The small molecule below binds the protein below.
Small molecule (SMILES): CC(=O)N[C@@H]1[C@@H](O)[C@H](O)[C@@H](CO)O[C@H]1O

Binding-site contacts:
Ligand atom C5 contacts residue ASN603 of chain 1.A at 3.7 Å.
Ligand atom C3 contacts residue ASN603 of chain 1.A at 3.8 Å.
Ligand atom C1 contacts residue ASN603 of chain 1.A at 1.4 Å.
Ligand atom C4 contacts residue ASN603 of chain 1.A at 4.2 Å.
Ligand atom C2 contacts residue ASN603 of chain 1.A at 2.5 Å.
Ligand atom O7 contacts residue ASN603 of chain 1.A at 3.8 Å.
Ligand atom C6 contacts residue ASN603 of chain 1.A at 4.4 Å.
Ligand atom O5 contacts residue ASN603 of chain 1.A at 2.4 Å (h-bond).
Ligand atom N2 contacts residue ASN603 of chain 1.A at 2.9 Å (h-bond).
Ligand atom C7 contacts residue ASN603 of chain 1.A at 3.5 Å.

Sequence of chain 1.A:
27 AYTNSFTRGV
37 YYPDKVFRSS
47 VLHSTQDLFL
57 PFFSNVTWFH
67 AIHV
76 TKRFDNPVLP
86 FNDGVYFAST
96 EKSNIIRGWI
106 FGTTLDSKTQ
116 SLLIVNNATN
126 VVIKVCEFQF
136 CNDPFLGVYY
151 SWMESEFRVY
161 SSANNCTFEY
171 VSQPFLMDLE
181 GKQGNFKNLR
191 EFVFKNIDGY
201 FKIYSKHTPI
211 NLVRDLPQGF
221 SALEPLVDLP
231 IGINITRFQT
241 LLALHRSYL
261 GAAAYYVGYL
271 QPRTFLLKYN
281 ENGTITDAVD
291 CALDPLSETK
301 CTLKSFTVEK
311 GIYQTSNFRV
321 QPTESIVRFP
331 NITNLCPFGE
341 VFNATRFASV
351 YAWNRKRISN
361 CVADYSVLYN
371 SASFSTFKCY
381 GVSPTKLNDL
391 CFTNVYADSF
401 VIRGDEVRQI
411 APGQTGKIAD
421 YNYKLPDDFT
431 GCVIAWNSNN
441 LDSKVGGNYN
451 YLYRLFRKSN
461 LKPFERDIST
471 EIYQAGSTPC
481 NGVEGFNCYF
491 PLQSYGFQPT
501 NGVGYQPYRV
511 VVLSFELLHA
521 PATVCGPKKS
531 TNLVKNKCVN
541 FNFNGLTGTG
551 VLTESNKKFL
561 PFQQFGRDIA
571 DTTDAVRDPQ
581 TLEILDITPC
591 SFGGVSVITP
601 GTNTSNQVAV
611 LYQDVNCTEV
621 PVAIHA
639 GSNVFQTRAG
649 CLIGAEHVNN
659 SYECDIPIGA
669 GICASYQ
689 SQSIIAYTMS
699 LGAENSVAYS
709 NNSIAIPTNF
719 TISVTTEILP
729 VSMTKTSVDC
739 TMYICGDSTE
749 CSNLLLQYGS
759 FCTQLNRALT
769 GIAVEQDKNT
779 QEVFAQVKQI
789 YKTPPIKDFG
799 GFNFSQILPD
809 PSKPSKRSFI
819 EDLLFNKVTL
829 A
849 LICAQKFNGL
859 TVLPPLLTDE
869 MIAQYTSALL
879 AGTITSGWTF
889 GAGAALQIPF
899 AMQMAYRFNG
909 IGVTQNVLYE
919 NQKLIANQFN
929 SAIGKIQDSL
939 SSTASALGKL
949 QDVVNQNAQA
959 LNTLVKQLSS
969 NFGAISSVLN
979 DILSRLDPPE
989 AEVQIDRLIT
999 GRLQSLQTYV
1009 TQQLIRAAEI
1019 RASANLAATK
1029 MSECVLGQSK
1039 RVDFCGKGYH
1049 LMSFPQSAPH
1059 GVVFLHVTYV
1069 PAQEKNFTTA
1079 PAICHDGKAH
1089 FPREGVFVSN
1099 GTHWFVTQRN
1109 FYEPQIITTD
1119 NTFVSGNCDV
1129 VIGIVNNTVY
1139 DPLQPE